A protein and the small-molecule ligand that binds it are described below.
Small molecule (SMILES): CNC(=O)CN1Cc2ccc(Cl)cc2[C@@]2(CCN(c3cncc4ccccc34)C2=O)C1

Sequence of chain 1.A:
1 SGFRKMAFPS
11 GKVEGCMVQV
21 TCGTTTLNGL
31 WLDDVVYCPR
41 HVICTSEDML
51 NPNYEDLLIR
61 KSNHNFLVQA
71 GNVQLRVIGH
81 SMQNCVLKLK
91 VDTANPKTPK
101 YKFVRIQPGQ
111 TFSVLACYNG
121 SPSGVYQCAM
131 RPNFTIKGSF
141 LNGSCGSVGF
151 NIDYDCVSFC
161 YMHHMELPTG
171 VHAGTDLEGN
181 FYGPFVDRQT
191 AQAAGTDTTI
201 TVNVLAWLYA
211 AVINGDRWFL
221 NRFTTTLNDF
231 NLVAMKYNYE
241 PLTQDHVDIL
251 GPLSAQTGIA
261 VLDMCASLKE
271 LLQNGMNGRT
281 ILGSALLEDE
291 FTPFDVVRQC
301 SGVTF

Binding-site contacts:
Ligand atom O1 contacts residue MET165 of chain 1.A at 3.6 Å.
Ligand atom C18 contacts residue GLU166 of chain 1.A at 3.3 Å.
Ligand atom N3 contacts residue SER144 of chain 1.A at 3.9 Å.
Ligand atom N3 contacts residue GLU166 of chain 1.A at 4.0 Å.
Ligand atom CL contacts residue MET165 of chain 1.A at 3.7 Å.
Ligand atom C5 contacts residue MET49 of chain 1.A at 3.7 Å (hydrophobic).
Ligand atom C16 contacts residue GLU166 of chain 1.A at 3.7 Å.
Ligand atom C15 contacts residue MET165 of chain 1.A at 3.7 Å (hydrophobic).
Ligand atom CL contacts residue ASP187 of chain 1.A at 3.4 Å.
Ligand atom C8 contacts residue MET165 of chain 1.A at 3.5 Å (hydrophobic).
Ligand atom C6 contacts residue ARG188 of chain 1.A at 3.9 Å.
Ligand atom CL contacts residue HIS41 of chain 1.A at 3.7 Å.
Ligand atom C18 contacts residue PHE140 of chain 1.A at 3.6 Å (hydrophobic).
Ligand atom C17 contacts residue LEU141 of chain 1.A at 3.9 Å (hydrophobic).
Ligand atom C17 contacts residue GLU166 of chain 1.A at 3.7 Å.
Ligand atom C12 contacts residue CYS145 of chain 1.A at 3.6 Å (hydrophobic).
Ligand atom C15 contacts residue CYS145 of chain 1.A at 3.7 Å (hydrophobic).
Ligand atom C18 contacts residue LEU141 of chain 1.A at 3.8 Å (hydrophobic).
Ligand atom N3 contacts residue HIS163 of chain 1.A at 2.6 Å (h-bond).
Ligand atom C18 contacts residue ASN142 of chain 1.A at 3.7 Å.
Ligand atom O1 contacts residue GLU166 of chain 1.A at 3.0 Å (salt-bridge).
Ligand atom C6 contacts residue MET49 of chain 1.A at 3.4 Å (hydrophobic).
Ligand atom C12 contacts residue ASN142 of chain 1.A at 3.8 Å.
Ligand atom C16 contacts residue HIS163 of chain 1.A at 3.6 Å.
Ligand atom C15 contacts residue GLU166 of chain 1.A at 3.7 Å.
Ligand atom C21 contacts residue ASN142 of chain 1.A at 3.9 Å.
Ligand atom C7 contacts residue MET49 of chain 1.A at 3.5 Å (hydrophobic).
Ligand atom C15 contacts residue HIS163 of chain 1.A at 3.3 Å.
Ligand atom C7 contacts residue MET165 of chain 1.A at 3.5 Å (hydrophobic).
Ligand atom C16 contacts residue LEU141 of chain 1.A at 3.8 Å (hydrophobic).
Ligand atom C11 contacts residue HIS41 of chain 1.A at 3.9 Å.
Ligand atom C6 contacts residue MET165 of chain 1.A at 3.7 Å (hydrophobic).
Ligand atom CL contacts residue HIS164 of chain 1.A at 3.5 Å.
Ligand atom C7 contacts residue HIS164 of chain 1.A at 3.9 Å.
Ligand atom C3 contacts residue GLN189 of chain 1.A at 3.5 Å.
Ligand atom C19 contacts residue ASN142 of chain 1.A at 3.9 Å.
Ligand atom C8 contacts residue HIS164 of chain 1.A at 3.4 Å.
Ligand atom C contacts residue GLU166 of chain 1.A at 3.7 Å.
Ligand atom N contacts residue GLU166 of chain 1.A at 3.9 Å.
Ligand atom C16 contacts residue PHE140 of chain 1.A at 3.8 Å (hydrophobic).

Sequence of chain 1.B:
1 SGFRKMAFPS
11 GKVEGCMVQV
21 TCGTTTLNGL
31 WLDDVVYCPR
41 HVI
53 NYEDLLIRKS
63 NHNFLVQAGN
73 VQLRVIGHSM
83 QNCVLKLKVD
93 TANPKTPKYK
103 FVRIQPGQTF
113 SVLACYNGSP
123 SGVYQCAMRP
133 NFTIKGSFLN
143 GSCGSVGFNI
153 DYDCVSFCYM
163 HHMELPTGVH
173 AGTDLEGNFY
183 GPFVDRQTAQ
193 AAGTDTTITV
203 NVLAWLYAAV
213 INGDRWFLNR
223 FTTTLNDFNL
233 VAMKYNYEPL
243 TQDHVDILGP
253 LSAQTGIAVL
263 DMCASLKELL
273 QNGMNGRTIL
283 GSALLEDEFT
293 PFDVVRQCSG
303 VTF